Sequence of chain 1.A:
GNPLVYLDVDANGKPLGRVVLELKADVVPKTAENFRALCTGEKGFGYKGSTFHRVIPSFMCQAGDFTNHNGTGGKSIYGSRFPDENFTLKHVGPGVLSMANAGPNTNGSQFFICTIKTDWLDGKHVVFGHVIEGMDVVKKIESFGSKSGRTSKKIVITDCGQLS

Binding-site contacts:
Ligand atom C21 contacts residue GLY71 of chain 1.A at 3.1 Å.
Ligand atom C23 contacts residue GLY71 of chain 1.A at 3.8 Å.
Ligand atom C18 contacts residue ASN101 of chain 1.A at 3.4 Å.
Ligand atom C1 contacts residue ARG54 of chain 1.A at 3.2 Å.
Ligand atom C11 contacts residue PHE112 of chain 1.A at 3.6 Å (hydrophobic).
Ligand atom C27 contacts residue THR106 of chain 1.A at 3.8 Å.
Ligand atom N28 contacts residue GLY108 of chain 1.A at 3.6 Å.
Ligand atom C6 contacts residue LEU121 of chain 1.A at 3.8 Å (hydrophobic).
Ligand atom C12 contacts residue PHE112 of chain 1.A at 3.4 Å (hydrophobic).
Ligand atom C30 contacts residue ASN101 of chain 1.A at 3.6 Å.
Ligand atom C26 contacts residue GLY73 of chain 1.A at 3.6 Å.
Ligand atom C29 contacts residue THR106 of chain 1.A at 3.7 Å.
Ligand atom C10 contacts residue GLN62 of chain 1.A at 3.5 Å.
Ligand atom C32 contacts residue THR106 of chain 1.A at 3.4 Å.
Ligand atom C23 contacts residue GLN110 of chain 1.A at 3.5 Å.
Ligand atom C9 contacts residue GLN62 of chain 1.A at 3.6 Å.
Ligand atom O19 contacts residue GLN62 of chain 1.A at 3.0 Å (h-bond).
Ligand atom C3 contacts residue PHE59 of chain 1.A at 3.7 Å (hydrophobic).
Ligand atom N17 contacts residue ASN101 of chain 1.A at 2.9 Å (h-bond).
Ligand atom N28 contacts residue THR106 of chain 1.A at 3.1 Å (h-bond).
Ligand atom O19 contacts residue ARG54 of chain 1.A at 2.9 Å (salt-bridge).
Ligand atom C25 contacts residue THR72 of chain 1.A at 3.4 Å.
Ligand atom O15 contacts residue ALA100 of chain 1.A at 3.2 Å.
Ligand atom O15 contacts residue ASN101 of chain 1.A at 3.0 Å (h-bond).
Ligand atom C35 contacts residue THR106 of chain 1.A at 3.8 Å.
Ligand atom O15 contacts residue HIS125 of chain 1.A at 3.4 Å.
Ligand atom C22 contacts residue GLN110 of chain 1.A at 3.5 Å.
Ligand atom N13 contacts residue GLN62 of chain 1.A at 3.7 Å.
Ligand atom C22 contacts residue GLY71 of chain 1.A at 3.7 Å.
Ligand atom N20 contacts residue ASN101 of chain 1.A at 3.0 Å (h-bond).
Ligand atom O34 contacts residue SER80 of chain 1.A at 2.8 Å (h-bond).
Ligand atom O34 contacts residue ARG81 of chain 1.A at 3.6 Å (salt-bridge).
Ligand atom C31 contacts residue GLN110 of chain 1.A at 3.8 Å.
Ligand atom C31 contacts residue ASN101 of chain 1.A at 3.6 Å.
Ligand atom C30 contacts residue ALA100 of chain 1.A at 3.8 Å (hydrophobic).
Ligand atom C10 contacts residue MET60 of chain 1.A at 3.6 Å (hydrophobic).
Ligand atom C27 contacts residue SER80 of chain 1.A at 3.6 Å.
Ligand atom S2 contacts residue PHE59 of chain 1.A at 3.5 Å.
Ligand atom C26 contacts residue GLY74 of chain 1.A at 3.6 Å.
Ligand atom C32 contacts residue SER80 of chain 1.A at 3.5 Å.

The small molecule below binds the protein below.
Small molecule (SMILES): CSc1ccccc1[C@H]1CCCN1C(=O)CNC(=O)NCc1ccc2c(c1)[C@H]1C[C@@H](N2)[C@H](O)CO1